The protein below binds the small molecule below.
Small molecule (SMILES): CC[C@H]1COC(c2ccc(OCCCCCCCc3cc(C)no3)cc2)=N1

Binding-site contacts:
Ligand atom C4C contacts residue VAL188 of chain 60.A at 3.9 Å (hydrophobic).
Ligand atom C4A contacts residue ILE215 of chain 60.A at 3.9 Å (hydrophobic).
Ligand atom N2 contacts residue ALA24 of chain 60.C at 3.3 Å.
Ligand atom C5B contacts residue TYR197 of chain 60.A at 3.7 Å (hydrophobic).
Ligand atom C6B contacts residue TYR197 of chain 60.A at 3.5 Å (hydrophobic).
Ligand atom O1 contacts residue VAL188 of chain 60.A at 3.8 Å.
Ligand atom C4 contacts residue MET224 of chain 60.A at 4.0 Å (hydrophobic).
Ligand atom O1B contacts residue MET221 of chain 60.A at 3.7 Å.
Ligand atom C4 contacts residue PHE186 of chain 60.A at 3.5 Å (hydrophobic).
Ligand atom C5B contacts residue LEU106 of chain 60.A at 4.0 Å (hydrophobic).
Ligand atom C4A contacts residue ASN219 of chain 60.A at 3.9 Å.
Ligand atom C31 contacts residue SER175 of chain 60.A at 3.6 Å.
Ligand atom C2C contacts residue TYR152 of chain 60.A at 4.0 Å (hydrophobic).
Ligand atom C7C contacts residue TYR128 of chain 60.A at 3.7 Å (hydrophobic).
Ligand atom C5 contacts residue PHE186 of chain 60.A at 3.7 Å (hydrophobic).
Ligand atom C3 contacts residue PRO174 of chain 60.A at 3.8 Å (hydrophobic).
Ligand atom C3C contacts residue VAL188 of chain 60.A at 3.2 Å (hydrophobic).
Ligand atom C4 contacts residue TYR152 of chain 60.A at 3.9 Å (hydrophobic).
Ligand atom N2 contacts residue PRO174 of chain 60.A at 3.9 Å.
Ligand atom C3 contacts residue PHE186 of chain 60.A at 3.8 Å (hydrophobic).
Ligand atom C1C contacts residue MET224 of chain 60.A at 3.4 Å (hydrophobic).
Ligand atom C5C contacts residue ILE104 of chain 60.A at 4.0 Å (hydrophobic).
Ligand atom C5A contacts residue CYS199 of chain 60.A at 3.9 Å (hydrophobic).
Ligand atom C31 contacts residue PRO174 of chain 60.A at 3.4 Å (hydrophobic).
Ligand atom O1 contacts residue PHE186 of chain 60.A at 3.7 Å.
Ligand atom C5C contacts residue TYR128 of chain 60.A at 3.6 Å (hydrophobic).
Ligand atom N2 contacts residue PHE186 of chain 60.A at 3.9 Å.
Ligand atom C4A contacts residue ASN198 of chain 60.A at 4.0 Å.
Ligand atom O1 contacts residue ALA24 of chain 60.C at 3.6 Å.
Ligand atom C5 contacts residue MET224 of chain 60.A at 4.0 Å (hydrophobic).
Ligand atom C2C contacts residue VAL188 of chain 60.A at 3.4 Å (hydrophobic).
Ligand atom C6C contacts residue VAL191 of chain 60.A at 3.5 Å (hydrophobic).
Ligand atom CM2 contacts residue LEU116 of chain 60.A at 3.6 Å (hydrophobic).
Ligand atom N3A contacts residue ASN219 of chain 60.A at 3.8 Å.
Ligand atom C31 contacts residue VAL176 of chain 60.A at 3.3 Å (hydrophobic).
Ligand atom C1B contacts residue MET221 of chain 60.A at 3.7 Å (hydrophobic).
Ligand atom C2B contacts residue MET221 of chain 60.A at 3.6 Å (hydrophobic).
Ligand atom C5 contacts residue TYR152 of chain 60.A at 3.8 Å (hydrophobic).
Ligand atom C31 contacts residue ALA150 of chain 60.A at 3.8 Å (hydrophobic).
Ligand atom O1 contacts residue TYR152 of chain 60.A at 4.0 Å.

Sequence of chain 60.C:
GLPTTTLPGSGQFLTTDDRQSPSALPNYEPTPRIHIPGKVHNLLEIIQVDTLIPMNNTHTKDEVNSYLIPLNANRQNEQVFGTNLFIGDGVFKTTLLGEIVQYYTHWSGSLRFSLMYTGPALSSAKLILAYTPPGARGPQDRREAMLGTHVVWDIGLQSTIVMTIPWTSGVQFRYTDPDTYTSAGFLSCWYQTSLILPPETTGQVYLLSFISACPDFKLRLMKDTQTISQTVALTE

Sequence of chain 60.A:
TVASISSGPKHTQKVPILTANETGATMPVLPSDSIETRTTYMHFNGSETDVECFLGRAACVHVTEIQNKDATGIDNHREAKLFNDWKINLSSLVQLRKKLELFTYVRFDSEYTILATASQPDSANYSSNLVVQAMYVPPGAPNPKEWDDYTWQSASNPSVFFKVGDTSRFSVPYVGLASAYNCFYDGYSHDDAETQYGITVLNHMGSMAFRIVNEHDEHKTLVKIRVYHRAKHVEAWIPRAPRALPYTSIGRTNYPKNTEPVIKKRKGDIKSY